A protein and the small-molecule ligand that binds it are described below.
Small molecule (SMILES): CCO/N=C/c1ccc(OCC[C@@H](C)CCN2CCN(c3ccnc(C(N)=O)c3)C2=O)cc1

Sequence of chain 33.A:
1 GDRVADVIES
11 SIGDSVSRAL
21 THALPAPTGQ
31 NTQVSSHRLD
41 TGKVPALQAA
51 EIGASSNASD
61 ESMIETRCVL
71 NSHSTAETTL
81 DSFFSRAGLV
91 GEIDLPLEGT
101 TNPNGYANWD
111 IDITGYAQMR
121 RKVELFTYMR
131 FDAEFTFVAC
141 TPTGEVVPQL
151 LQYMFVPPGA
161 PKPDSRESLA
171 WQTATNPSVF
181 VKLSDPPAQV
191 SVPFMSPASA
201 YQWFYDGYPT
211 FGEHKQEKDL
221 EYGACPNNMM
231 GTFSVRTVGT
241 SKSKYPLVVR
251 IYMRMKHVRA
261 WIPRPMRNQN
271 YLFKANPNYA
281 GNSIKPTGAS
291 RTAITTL

Binding-site contacts:
Ligand atom OAD contacts residue LYS274 of chain 33.A at 3.1 Å (salt-bridge).
Ligand atom CAA contacts residue TYR153 of chain 33.A at 3.5 Å (hydrophobic).
Ligand atom CAA contacts residue VAL179 of chain 33.A at 3.2 Å (hydrophobic).
Ligand atom CAG contacts residue ASN228 of chain 33.A at 3.6 Å.
Ligand atom CAZ contacts residue TRP203 of chain 33.A at 3.5 Å (hydrophobic).
Ligand atom NBG contacts residue TRP203 of chain 33.A at 3.3 Å.
Ligand atom CAA contacts residue PRO177 of chain 33.A at 3.5 Å (hydrophobic).
Ligand atom OAE contacts residue ILE113 of chain 33.A at 3.3 Å (h-bond).
Ligand atom CAO contacts residue ILE111 of chain 33.A at 3.8 Å (hydrophobic).
Ligand atom CAT contacts residue ASN228 of chain 33.A at 3.5 Å.
Ligand atom CBC contacts residue TRP203 of chain 33.A at 3.6 Å (hydrophobic).
Ligand atom CAY contacts residue ASP112 of chain 33.A at 3.8 Å.
Ligand atom OAX contacts residue ILE111 of chain 33.A at 3.5 Å.
Ligand atom CAJ contacts residue PHE155 of chain 33.A at 3.7 Å (hydrophobic).
Ligand atom CAA contacts residue SER178 of chain 33.A at 3.5 Å.
Ligand atom CBC contacts residue ASN228 of chain 33.A at 3.8 Å.
Ligand atom CAH contacts residue ASN228 of chain 33.A at 3.4 Å.
Ligand atom CAL contacts residue ILE111 of chain 33.A at 3.7 Å (hydrophobic).
Ligand atom NAC contacts residue ASP112 of chain 33.A at 2.5 Å (salt-bridge).
Ligand atom CBB contacts residue ILE111 of chain 33.A at 3.6 Å (hydrophobic).
Ligand atom CAP contacts residue ILE111 of chain 33.A at 3.8 Å (hydrophobic).
Ligand atom NAU contacts residue PHE155 of chain 33.A at 3.7 Å.
Ligand atom OAX contacts residue MET195 of chain 33.A at 3.6 Å.
Ligand atom CAS contacts residue TYR201 of chain 33.A at 3.5 Å (hydrophobic).
Ligand atom OAD contacts residue ALA275 of chain 33.A at 3.2 Å.
Ligand atom CAH contacts residue TRP203 of chain 33.A at 3.5 Å (hydrophobic).
Ligand atom OAE contacts residue ASP112 of chain 33.A at 3.6 Å.
Ligand atom CAS contacts residue TRP203 of chain 33.A at 3.8 Å (hydrophobic).
Ligand atom CAY contacts residue THR114 of chain 33.A at 3.8 Å.
Ligand atom CAH contacts residue GLN202 of chain 33.A at 3.2 Å.
Ligand atom CAG contacts residue TRP203 of chain 33.A at 3.7 Å (hydrophobic).
Ligand atom CAN contacts residue PRO177 of chain 33.A at 3.4 Å (hydrophobic).
Ligand atom NAC contacts residue THR114 of chain 33.A at 3.3 Å (h-bond).
Ligand atom CAN contacts residue PHE155 of chain 33.A at 3.8 Å (hydrophobic).
Ligand atom CAO contacts residue PHE135 of chain 33.A at 3.8 Å (hydrophobic).
Ligand atom CAI contacts residue PHE135 of chain 33.A at 3.7 Å (hydrophobic).
Ligand atom CAK contacts residue PHE135 of chain 33.A at 3.6 Å (hydrophobic).
Ligand atom CAT contacts residue TRP203 of chain 33.A at 3.6 Å (hydrophobic).
Ligand atom CAG contacts residue GLN202 of chain 33.A at 3.3 Å.
Ligand atom CAL contacts residue PHE155 of chain 33.A at 3.6 Å (hydrophobic).

Sequence of chain 33.C:
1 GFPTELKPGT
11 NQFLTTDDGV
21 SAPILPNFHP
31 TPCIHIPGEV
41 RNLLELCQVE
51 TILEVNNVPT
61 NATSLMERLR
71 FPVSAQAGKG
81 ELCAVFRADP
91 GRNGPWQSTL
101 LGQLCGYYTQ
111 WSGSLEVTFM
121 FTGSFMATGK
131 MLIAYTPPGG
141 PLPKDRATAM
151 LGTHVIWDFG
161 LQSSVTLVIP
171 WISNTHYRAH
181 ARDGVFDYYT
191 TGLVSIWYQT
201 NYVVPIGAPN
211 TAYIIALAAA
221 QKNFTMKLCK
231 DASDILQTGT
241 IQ

Sequence of chain 34.C:
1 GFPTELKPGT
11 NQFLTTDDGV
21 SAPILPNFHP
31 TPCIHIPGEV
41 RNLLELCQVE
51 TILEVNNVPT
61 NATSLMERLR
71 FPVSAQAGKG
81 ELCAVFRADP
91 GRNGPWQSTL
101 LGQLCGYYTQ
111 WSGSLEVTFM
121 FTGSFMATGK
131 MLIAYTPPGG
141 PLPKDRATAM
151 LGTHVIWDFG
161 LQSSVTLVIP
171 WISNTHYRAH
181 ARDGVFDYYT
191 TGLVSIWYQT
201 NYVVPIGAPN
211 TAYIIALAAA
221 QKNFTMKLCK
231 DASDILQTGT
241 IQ